Sequence of chain 1.MB:
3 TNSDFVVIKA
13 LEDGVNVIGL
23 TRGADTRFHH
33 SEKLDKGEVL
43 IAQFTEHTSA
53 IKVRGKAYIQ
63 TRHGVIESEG

Sequence of chain 1.LB:
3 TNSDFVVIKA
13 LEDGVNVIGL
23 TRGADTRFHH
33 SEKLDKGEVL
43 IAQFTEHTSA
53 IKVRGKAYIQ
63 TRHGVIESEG

Binding-site contacts:
Ligand atom N contacts residue THR23 of chain 1.MB at 2.9 Å (h-bond).
Ligand atom C contacts residue GLY25 of chain 1.MB at 3.5 Å.
Ligand atom CA contacts residue SER51 of chain 1.MB at 3.9 Å.
Ligand atom OXT contacts residue THR50 of chain 1.LB at 2.6 Å (h-bond).
Ligand atom CB contacts residue SER51 of chain 1.MB at 3.4 Å.
Ligand atom CE2 contacts residue ALA44 of chain 1.LB at 4.0 Å (hydrophobic).
Ligand atom CG contacts residue SER51 of chain 1.MB at 3.9 Å.
Ligand atom O contacts residue GLY25 of chain 1.MB at 3.2 Å (h-bond).
Ligand atom N contacts residue GLY25 of chain 1.MB at 2.7 Å (h-bond).
Ligand atom CA contacts residue THR28 of chain 1.MB at 3.4 Å.
Ligand atom CB contacts residue THR23 of chain 1.MB at 3.7 Å.
Ligand atom CE3 contacts residue HIS32 of chain 1.LB at 3.8 Å.
Ligand atom O contacts residue SER51 of chain 1.MB at 2.8 Å (h-bond).
Ligand atom OXT contacts residue HIS49 of chain 1.LB at 3.8 Å.
Ligand atom N contacts residue THR28 of chain 1.MB at 3.0 Å (h-bond).
Ligand atom C contacts residue THR47 of chain 1.LB at 3.4 Å.
Ligand atom O contacts residue THR47 of chain 1.LB at 3.5 Å (h-bond).
Ligand atom CD1 contacts residue GLN45 of chain 1.LB at 3.6 Å.
Ligand atom C contacts residue SER51 of chain 1.MB at 3.6 Å.
Ligand atom OXT contacts residue THR47 of chain 1.LB at 2.6 Å (h-bond).
Ligand atom C contacts residue THR50 of chain 1.LB at 3.8 Å.
Ligand atom CZ2 contacts residue ILE53 of chain 1.LB at 3.9 Å (hydrophobic).
Ligand atom CA contacts residue THR23 of chain 1.MB at 3.8 Å.
Ligand atom CZ2 contacts residue ALA44 of chain 1.LB at 4.0 Å (hydrophobic).
Ligand atom CZ3 contacts residue GLY21 of chain 1.LB at 3.5 Å.
Ligand atom CZ2 contacts residue THR50 of chain 1.LB at 3.9 Å.
Ligand atom CE2 contacts residue GLN45 of chain 1.LB at 4.0 Å.
Ligand atom NE1 contacts residue GLN45 of chain 1.LB at 2.9 Å (h-bond).
Ligand atom O contacts residue ARG24 of chain 1.MB at 3.6 Å.
Ligand atom CD1 contacts residue SER51 of chain 1.MB at 3.6 Å.
Ligand atom CD1 contacts residue THR47 of chain 1.LB at 3.8 Å.
Ligand atom NE1 contacts residue ALA44 of chain 1.LB at 3.7 Å.
Ligand atom N contacts residue ASP27 of chain 1.MB at 3.2 Å (salt-bridge).
Ligand atom CB contacts residue THR28 of chain 1.MB at 3.8 Å.
Ligand atom CA contacts residue GLY25 of chain 1.MB at 3.5 Å.
Ligand atom N contacts residue ARG24 of chain 1.MB at 4.1 Å.
Ligand atom CZ3 contacts residue HIS32 of chain 1.LB at 3.9 Å.
Ligand atom OXT contacts residue GLY25 of chain 1.MB at 4.0 Å.
Ligand atom CH2 contacts residue GLY21 of chain 1.LB at 3.5 Å.
Ligand atom CH2 contacts residue ILE20 of chain 1.LB at 3.9 Å (hydrophobic).

A protein and the small-molecule ligand that binds it are described below.
Small molecule (SMILES): N[C@@H](Cc1c[nH]c2ccccc12)C(=O)O